Sequence of chain 39.A:
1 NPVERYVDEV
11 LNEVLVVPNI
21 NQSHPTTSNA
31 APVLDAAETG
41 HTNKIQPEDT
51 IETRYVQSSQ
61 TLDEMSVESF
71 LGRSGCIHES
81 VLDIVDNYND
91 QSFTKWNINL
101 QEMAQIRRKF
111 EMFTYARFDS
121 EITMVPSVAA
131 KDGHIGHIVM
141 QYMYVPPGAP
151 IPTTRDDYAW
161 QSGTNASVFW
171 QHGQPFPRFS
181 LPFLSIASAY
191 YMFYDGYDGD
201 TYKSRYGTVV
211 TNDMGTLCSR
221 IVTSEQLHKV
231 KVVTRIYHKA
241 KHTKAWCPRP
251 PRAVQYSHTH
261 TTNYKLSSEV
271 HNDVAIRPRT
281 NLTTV

A small-molecule ligand and the protein it binds are described below.
Small molecule (SMILES): Cc1cc(CCCOc2c(C)cc(-c3coc(C)n3)cc2C)on1

Binding-site contacts:
Ligand atom C2B contacts residue ILE122 of chain 39.A at 3.9 Å (hydrophobic).
Ligand atom CM6 contacts residue LEU181 of chain 39.A at 3.7 Å (hydrophobic).
Ligand atom CM6 contacts residue LEU184 of chain 39.A at 3.4 Å (hydrophobic).
Ligand atom O1B contacts residue ILE98 of chain 39.A at 2.9 Å.
Ligand atom C3 contacts residue LEU100 of chain 39.A at 3.9 Å (hydrophobic).
Ligand atom O5A contacts residue PHE179 of chain 39.A at 3.7 Å.
Ligand atom C6B contacts residue LEU181 of chain 39.A at 3.3 Å (hydrophobic).
Ligand atom C6B contacts residue ILE98 of chain 39.A at 3.6 Å (hydrophobic).
Ligand atom N3A contacts residue LEU217 of chain 39.A at 3.4 Å.
Ligand atom C1C contacts residue MET214 of chain 39.A at 3.7 Å (hydrophobic).
Ligand atom C5B contacts residue TYR144 of chain 39.A at 3.6 Å (hydrophobic).
Ligand atom C1A contacts residue PHE179 of chain 39.A at 3.5 Å (hydrophobic).
Ligand atom C2C contacts residue ILE98 of chain 39.A at 4.0 Å (hydrophobic).
Ligand atom CM4 contacts residue PHE179 of chain 39.A at 3.9 Å (hydrophobic).
Ligand atom N2 contacts residue MET214 of chain 39.A at 3.8 Å.
Ligand atom C5 contacts residue MET214 of chain 39.A at 3.6 Å (hydrophobic).
Ligand atom C4B contacts residue PHE179 of chain 39.A at 3.9 Å (hydrophobic).
Ligand atom CM3 contacts residue TYR190 of chain 39.A at 3.9 Å (hydrophobic).
Ligand atom C4B contacts residue LEU181 of chain 39.A at 3.8 Å (hydrophobic).
Ligand atom CM4 contacts residue VAL168 of chain 39.A at 3.5 Å (hydrophobic).
Ligand atom CM6 contacts residue TYR144 of chain 39.A at 3.7 Å (hydrophobic).
Ligand atom C2A contacts residue PHE179 of chain 39.A at 3.3 Å (hydrophobic).
Ligand atom O5A contacts residue ALA166 of chain 39.A at 3.9 Å.
Ligand atom C1B contacts residue ILE98 of chain 39.A at 3.6 Å (hydrophobic).
Ligand atom N3A contacts residue PHE179 of chain 39.A at 3.0 Å.
Ligand atom O5A contacts residue TYR144 of chain 39.A at 3.1 Å.
Ligand atom C4 contacts residue TYR190 of chain 39.A at 3.8 Å (hydrophobic).
Ligand atom C2B contacts residue ILE98 of chain 39.A at 3.9 Å (hydrophobic).
Ligand atom CM2 contacts residue ILE122 of chain 39.A at 3.7 Å (hydrophobic).
Ligand atom C1B contacts residue LEU181 of chain 39.A at 3.8 Å (hydrophobic).
Ligand atom O1 contacts residue LEU100 of chain 39.A at 4.0 Å.
Ligand atom C2A contacts residue TYR144 of chain 39.A at 3.7 Å (hydrophobic).
Ligand atom C4A contacts residue TYR144 of chain 39.A at 3.8 Å (hydrophobic).
Ligand atom CM4 contacts residue TYR142 of chain 39.A at 3.1 Å (hydrophobic).
Ligand atom C1A contacts residue TYR144 of chain 39.A at 3.1 Å (hydrophobic).
Ligand atom O1 contacts residue MET214 of chain 39.A at 3.2 Å.
Ligand atom C5B contacts residue LEU181 of chain 39.A at 3.3 Å (hydrophobic).
Ligand atom CM2 contacts residue ILE236 of chain 39.A at 4.0 Å (hydrophobic).
Ligand atom N2 contacts residue LEU100 of chain 39.A at 3.8 Å.
Ligand atom C4A contacts residue PHE179 of chain 39.A at 3.3 Å (hydrophobic).

Sequence of chain 39.C:
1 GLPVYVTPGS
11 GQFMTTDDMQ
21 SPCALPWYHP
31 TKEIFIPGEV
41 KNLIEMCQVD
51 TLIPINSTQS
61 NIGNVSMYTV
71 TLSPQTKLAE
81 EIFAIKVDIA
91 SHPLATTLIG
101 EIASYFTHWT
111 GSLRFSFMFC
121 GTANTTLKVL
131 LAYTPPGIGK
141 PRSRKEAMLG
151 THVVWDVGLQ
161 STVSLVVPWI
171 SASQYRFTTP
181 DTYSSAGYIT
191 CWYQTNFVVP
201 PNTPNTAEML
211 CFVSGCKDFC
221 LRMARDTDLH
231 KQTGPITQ